Sequence of chain 1.B:
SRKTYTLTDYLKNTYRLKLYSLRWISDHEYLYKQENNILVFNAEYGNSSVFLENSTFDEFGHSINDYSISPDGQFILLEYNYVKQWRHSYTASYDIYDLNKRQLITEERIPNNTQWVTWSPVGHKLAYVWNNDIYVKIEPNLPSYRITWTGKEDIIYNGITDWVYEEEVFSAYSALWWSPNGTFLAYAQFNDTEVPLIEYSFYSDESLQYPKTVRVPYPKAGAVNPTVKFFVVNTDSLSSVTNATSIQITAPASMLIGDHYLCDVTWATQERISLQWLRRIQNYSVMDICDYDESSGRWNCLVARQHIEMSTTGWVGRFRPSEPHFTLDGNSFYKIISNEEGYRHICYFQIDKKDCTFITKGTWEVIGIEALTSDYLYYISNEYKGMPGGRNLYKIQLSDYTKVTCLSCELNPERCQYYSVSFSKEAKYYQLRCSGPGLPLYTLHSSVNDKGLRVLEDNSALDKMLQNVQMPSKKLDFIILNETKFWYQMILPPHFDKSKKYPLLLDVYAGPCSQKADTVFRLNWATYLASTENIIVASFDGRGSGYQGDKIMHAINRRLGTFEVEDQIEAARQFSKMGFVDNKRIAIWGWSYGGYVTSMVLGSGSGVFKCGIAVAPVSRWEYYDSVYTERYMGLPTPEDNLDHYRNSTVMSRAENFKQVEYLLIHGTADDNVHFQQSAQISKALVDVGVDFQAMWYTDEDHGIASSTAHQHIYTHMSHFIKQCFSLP

This protein binds this small molecule.
Small molecule (SMILES): CC(=O)N[C@@H]1[C@@H](O)[C@H](O)[C@@H](CO)O[C@H]1O

Binding-site contacts:
Ligand atom C7 contacts residue ARG109 of chain 1.B at 3.0 Å.
Ligand atom C4 contacts residue ASN112 of chain 1.B at 4.2 Å.
Ligand atom N2 contacts residue ASN112 of chain 1.B at 2.9 Å (h-bond).
Ligand atom C8 contacts residue ILE110 of chain 1.B at 3.0 Å (hydrophobic).
Ligand atom C1 contacts residue ASN112 of chain 1.B at 1.4 Å.
Ligand atom C5 contacts residue ASN112 of chain 1.B at 3.6 Å.
Ligand atom C2 contacts residue ASN112 of chain 1.B at 2.5 Å.
Ligand atom C3 contacts residue ASN112 of chain 1.B at 3.8 Å.
Ligand atom N2 contacts residue ARG109 of chain 1.B at 4.2 Å.
Ligand atom C8 contacts residue PRO111 of chain 1.B at 4.1 Å (hydrophobic).
Ligand atom C8 contacts residue ARG109 of chain 1.B at 3.0 Å.
Ligand atom O7 contacts residue ARG109 of chain 1.B at 2.7 Å (salt-bridge).
Ligand atom O5 contacts residue ASN112 of chain 1.B at 2.4 Å (h-bond).
Ligand atom C8 contacts residue ASN112 of chain 1.B at 4.1 Å.
Ligand atom C7 contacts residue ASN112 of chain 1.B at 3.3 Å.
Ligand atom O7 contacts residue TYR80 of chain 1.B at 4.2 Å.
Ligand atom O7 contacts residue ASN112 of chain 1.B at 3.1 Å (h-bond).
Ligand atom C7 contacts residue ILE110 of chain 1.B at 4.3 Å (hydrophobic).